Binding-site contacts:
Ligand atom O5 contacts residue ASP815 of chain 1.A at 4.5 Å.
Ligand atom C4 contacts residue ASN728 of chain 1.C at 4.2 Å.
Ligand atom C8 contacts residue ASN728 of chain 1.C at 4.4 Å.
Ligand atom C7 contacts residue ILE1149 of chain 1.C at 4.3 Å (hydrophobic).
Ligand atom O5 contacts residue ASN728 of chain 1.C at 2.4 Å (h-bond).
Ligand atom C1 contacts residue ASN728 of chain 1.C at 1.4 Å.
Ligand atom C3 contacts residue ASN728 of chain 1.C at 3.8 Å.
Ligand atom C5 contacts residue ASN728 of chain 1.C at 3.7 Å.
Ligand atom C7 contacts residue ASN728 of chain 1.C at 3.3 Å.
Ligand atom N2 contacts residue ASN728 of chain 1.C at 2.8 Å (h-bond).
Ligand atom C2 contacts residue ASN728 of chain 1.C at 2.4 Å.
Ligand atom C8 contacts residue ILE1149 of chain 1.C at 3.5 Å (hydrophobic).
Ligand atom C8 contacts residue GLY1150 of chain 1.C at 3.8 Å.
Ligand atom O7 contacts residue ASN728 of chain 1.C at 3.4 Å (h-bond).
Ligand atom O7 contacts residue ILE1149 of chain 1.C at 4.1 Å.

Sequence of chain 1.A:
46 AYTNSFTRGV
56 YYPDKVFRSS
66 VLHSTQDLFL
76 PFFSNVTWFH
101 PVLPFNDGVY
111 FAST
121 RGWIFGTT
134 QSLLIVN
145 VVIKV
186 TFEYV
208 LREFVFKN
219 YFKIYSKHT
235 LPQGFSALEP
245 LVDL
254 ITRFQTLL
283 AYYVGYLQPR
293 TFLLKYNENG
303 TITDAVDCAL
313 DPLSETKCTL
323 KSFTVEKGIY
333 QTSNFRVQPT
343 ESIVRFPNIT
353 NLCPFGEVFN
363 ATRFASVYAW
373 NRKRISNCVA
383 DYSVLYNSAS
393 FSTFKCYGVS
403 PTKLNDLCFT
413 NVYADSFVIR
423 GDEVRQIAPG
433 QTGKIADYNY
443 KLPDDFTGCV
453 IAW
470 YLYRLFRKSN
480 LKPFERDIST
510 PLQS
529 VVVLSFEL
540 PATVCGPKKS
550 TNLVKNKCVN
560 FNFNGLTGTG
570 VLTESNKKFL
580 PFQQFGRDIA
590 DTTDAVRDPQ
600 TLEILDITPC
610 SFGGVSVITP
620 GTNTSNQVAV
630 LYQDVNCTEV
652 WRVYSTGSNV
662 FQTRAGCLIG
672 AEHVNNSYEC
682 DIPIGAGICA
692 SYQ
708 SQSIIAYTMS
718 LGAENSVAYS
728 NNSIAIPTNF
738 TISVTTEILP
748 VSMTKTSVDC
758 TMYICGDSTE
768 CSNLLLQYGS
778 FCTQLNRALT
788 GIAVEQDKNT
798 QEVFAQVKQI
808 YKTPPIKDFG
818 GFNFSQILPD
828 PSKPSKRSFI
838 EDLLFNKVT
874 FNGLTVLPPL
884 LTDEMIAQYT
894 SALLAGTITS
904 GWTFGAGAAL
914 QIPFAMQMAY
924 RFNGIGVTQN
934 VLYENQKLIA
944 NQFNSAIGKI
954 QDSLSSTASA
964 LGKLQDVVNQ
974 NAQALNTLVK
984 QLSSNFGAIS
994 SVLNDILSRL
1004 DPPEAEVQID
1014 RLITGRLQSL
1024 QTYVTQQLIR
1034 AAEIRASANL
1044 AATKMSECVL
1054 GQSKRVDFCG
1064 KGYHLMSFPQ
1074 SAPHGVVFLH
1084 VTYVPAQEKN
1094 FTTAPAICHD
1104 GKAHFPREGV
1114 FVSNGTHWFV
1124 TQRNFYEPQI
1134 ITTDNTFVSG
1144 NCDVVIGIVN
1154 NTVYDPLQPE

Sequence of chain 1.C:
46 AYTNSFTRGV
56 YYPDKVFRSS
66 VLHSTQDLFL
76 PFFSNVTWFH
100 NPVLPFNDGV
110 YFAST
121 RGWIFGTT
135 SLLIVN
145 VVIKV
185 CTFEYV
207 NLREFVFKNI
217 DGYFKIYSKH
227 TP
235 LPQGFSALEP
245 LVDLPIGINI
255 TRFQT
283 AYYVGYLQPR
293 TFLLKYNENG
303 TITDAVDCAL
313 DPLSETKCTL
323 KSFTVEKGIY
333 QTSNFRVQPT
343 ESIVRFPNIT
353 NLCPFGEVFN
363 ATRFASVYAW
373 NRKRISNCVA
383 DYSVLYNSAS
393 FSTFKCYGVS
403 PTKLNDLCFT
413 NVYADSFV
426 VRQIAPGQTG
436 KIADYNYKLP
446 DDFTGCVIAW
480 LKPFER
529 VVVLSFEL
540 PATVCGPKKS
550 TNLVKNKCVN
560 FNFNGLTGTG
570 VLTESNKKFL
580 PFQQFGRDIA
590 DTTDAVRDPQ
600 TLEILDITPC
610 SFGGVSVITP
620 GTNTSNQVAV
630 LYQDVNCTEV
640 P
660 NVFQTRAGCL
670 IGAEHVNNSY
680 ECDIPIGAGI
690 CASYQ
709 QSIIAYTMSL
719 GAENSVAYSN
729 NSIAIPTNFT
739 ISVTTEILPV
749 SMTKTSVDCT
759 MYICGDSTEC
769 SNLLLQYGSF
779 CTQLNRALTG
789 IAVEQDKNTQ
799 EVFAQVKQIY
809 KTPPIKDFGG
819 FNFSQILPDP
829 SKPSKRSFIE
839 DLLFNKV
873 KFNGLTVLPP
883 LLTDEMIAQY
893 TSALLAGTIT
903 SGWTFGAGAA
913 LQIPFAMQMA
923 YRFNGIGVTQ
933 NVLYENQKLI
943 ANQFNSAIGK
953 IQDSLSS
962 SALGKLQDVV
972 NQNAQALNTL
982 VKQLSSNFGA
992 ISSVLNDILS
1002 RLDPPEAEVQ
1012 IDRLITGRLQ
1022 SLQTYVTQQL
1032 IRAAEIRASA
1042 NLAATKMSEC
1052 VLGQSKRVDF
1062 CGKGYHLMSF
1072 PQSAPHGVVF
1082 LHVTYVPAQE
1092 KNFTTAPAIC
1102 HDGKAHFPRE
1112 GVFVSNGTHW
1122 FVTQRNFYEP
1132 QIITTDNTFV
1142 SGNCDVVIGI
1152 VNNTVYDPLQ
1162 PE

This protein binds this small molecule.
Small molecule (SMILES): CC(=O)N[C@@H]1[C@@H](O)[C@H](O)[C@@H](CO)O[C@H]1O